This protein binds this small molecule.
Small molecule (SMILES): CC(=O)N[C@@H]1[C@@H](O)[C@H](O)[C@@H](CO)O[C@H]1O

Sequence of chain 1.B:
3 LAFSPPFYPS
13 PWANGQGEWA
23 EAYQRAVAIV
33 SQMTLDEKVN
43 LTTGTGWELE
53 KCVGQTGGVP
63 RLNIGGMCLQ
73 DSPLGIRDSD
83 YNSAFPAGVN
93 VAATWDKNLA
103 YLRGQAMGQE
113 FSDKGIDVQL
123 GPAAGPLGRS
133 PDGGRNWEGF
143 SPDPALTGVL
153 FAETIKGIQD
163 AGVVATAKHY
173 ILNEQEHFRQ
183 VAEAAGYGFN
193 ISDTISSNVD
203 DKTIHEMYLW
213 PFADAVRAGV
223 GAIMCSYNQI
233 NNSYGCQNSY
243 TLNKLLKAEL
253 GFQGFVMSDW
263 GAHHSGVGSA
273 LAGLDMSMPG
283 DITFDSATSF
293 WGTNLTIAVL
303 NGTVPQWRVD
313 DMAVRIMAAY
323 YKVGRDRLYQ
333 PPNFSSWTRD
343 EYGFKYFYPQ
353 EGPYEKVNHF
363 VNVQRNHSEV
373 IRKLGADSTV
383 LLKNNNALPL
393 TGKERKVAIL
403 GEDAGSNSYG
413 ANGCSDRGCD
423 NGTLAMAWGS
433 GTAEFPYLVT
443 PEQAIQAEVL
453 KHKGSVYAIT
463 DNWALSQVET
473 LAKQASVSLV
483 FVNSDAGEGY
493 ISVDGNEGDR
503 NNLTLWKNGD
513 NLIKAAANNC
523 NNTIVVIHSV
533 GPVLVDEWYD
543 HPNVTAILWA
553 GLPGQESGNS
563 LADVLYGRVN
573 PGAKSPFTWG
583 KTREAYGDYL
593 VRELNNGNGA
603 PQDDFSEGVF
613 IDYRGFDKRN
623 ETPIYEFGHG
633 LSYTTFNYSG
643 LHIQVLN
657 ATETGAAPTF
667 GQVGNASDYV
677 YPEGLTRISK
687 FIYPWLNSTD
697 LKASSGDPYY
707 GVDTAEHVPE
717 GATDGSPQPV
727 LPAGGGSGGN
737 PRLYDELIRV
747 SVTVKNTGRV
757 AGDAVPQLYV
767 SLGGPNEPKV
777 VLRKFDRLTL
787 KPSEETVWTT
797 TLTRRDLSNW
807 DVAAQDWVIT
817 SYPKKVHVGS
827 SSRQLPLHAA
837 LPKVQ

Binding-site contacts:
Ligand atom C1 contacts residue ASN639 of chain 1.B at 1.4 Å.
Ligand atom C6 contacts residue ASN639 of chain 1.B at 4.1 Å.
Ligand atom C1 contacts residue TYR640 of chain 1.B at 4.4 Å (hydrophobic).
Ligand atom N2 contacts residue ASN639 of chain 1.B at 3.1 Å (h-bond).
Ligand atom C3 contacts residue ASN639 of chain 1.B at 3.7 Å.
Ligand atom C5 contacts residue ASN639 of chain 1.B at 3.3 Å.
Ligand atom C5 contacts residue SER641 of chain 1.B at 4.2 Å.
Ligand atom C2 contacts residue ASN639 of chain 1.B at 2.5 Å.
Ligand atom C7 contacts residue ASN639 of chain 1.B at 3.7 Å.
Ligand atom C6 contacts residue SER641 of chain 1.B at 4.4 Å.
Ligand atom O6 contacts residue SER641 of chain 1.B at 3.8 Å.
Ligand atom O7 contacts residue ASN639 of chain 1.B at 3.9 Å.
Ligand atom O5 contacts residue ASN639 of chain 1.B at 2.1 Å (h-bond).
Ligand atom C4 contacts residue ASN639 of chain 1.B at 4.0 Å.